Binding-site contacts:
Ligand atom N08 contacts residue SER234 of chain 1.B at 2.9 Å (h-bond).
Ligand atom C16 contacts residue SER234 of chain 1.B at 3.4 Å.
Ligand atom O05 contacts residue GLY102 of chain 1.B at 3.3 Å (h-bond).
Ligand atom N08 contacts residue PHE231 of chain 1.B at 3.6 Å (h-bond).
Ligand atom O04 contacts residue ASP230 of chain 1.B at 3.5 Å (salt-bridge).
Ligand atom N07 contacts residue ILE163 of chain 1.B at 3.8 Å.
Ligand atom C23 contacts residue ASP230 of chain 1.B at 3.4 Å.
Ligand atom O04 contacts residue LYS119 of chain 1.B at 3.6 Å.
Ligand atom C15 contacts residue LEU137 of chain 1.B at 3.7 Å (hydrophobic).
Ligand atom C11 contacts residue GLY232 of chain 1.B at 3.9 Å.
Ligand atom C16 contacts residue GLY232 of chain 1.B at 3.4 Å.
Ligand atom C22 contacts residue ASP230 of chain 1.B at 3.6 Å.
Ligand atom C11 contacts residue LEU237 of chain 1.B at 3.9 Å (hydrophobic).
Ligand atom C16 contacts residue VAL233 of chain 1.B at 3.4 Å (hydrophobic).
Ligand atom C20 contacts residue PHE231 of chain 1.B at 3.3 Å (hydrophobic).
Ligand atom C16 contacts residue ILE238 of chain 1.B at 3.7 Å (hydrophobic).
Ligand atom C22 contacts residue PHE231 of chain 1.B at 3.6 Å (hydrophobic).
Ligand atom C10 contacts residue LEU237 of chain 1.B at 3.6 Å (hydrophobic).
Ligand atom O05 contacts residue ASN100 of chain 1.B at 3.7 Å.
Ligand atom N08 contacts residue VAL233 of chain 1.B at 3.1 Å (h-bond).
Ligand atom C11 contacts residue PHE231 of chain 1.B at 3.7 Å (hydrophobic).
Ligand atom N08 contacts residue LEU237 of chain 1.B at 3.8 Å.
Ligand atom N06 contacts residue PHE231 of chain 1.B at 3.6 Å (h-bond).
Ligand atom F02 contacts residue ASP230 of chain 1.B at 3.3 Å.
Ligand atom I01 contacts residue ASP230 of chain 1.B at 3.9 Å.
Ligand atom C21 contacts residue ASP230 of chain 1.B at 3.3 Å.
Ligand atom N06 contacts residue LEU237 of chain 1.B at 3.4 Å.
Ligand atom O03 contacts residue AGS1 of chain 1.J at 3.6 Å.
Ligand atom I01 contacts residue PHE231 of chain 1.B at 3.6 Å.
Ligand atom F02 contacts residue LYS119 of chain 1.B at 3.1 Å.
Ligand atom C19 contacts residue ILE163 of chain 1.B at 3.5 Å (hydrophobic).
Ligand atom C15 contacts residue LEU237 of chain 1.B at 3.3 Å (hydrophobic).
Ligand atom C20 contacts residue ASP230 of chain 1.B at 3.8 Å.
Ligand atom F02 contacts residue ILE163 of chain 1.B at 3.2 Å.
Ligand atom C16 contacts residue PHE231 of chain 1.B at 3.7 Å (hydrophobic).
Ligand atom O05 contacts residue GLY101 of chain 1.B at 3.4 Å.
Ligand atom C17 contacts residue ILE163 of chain 1.B at 3.8 Å (hydrophobic).
Ligand atom C15 contacts residue PHE231 of chain 1.B at 3.5 Å (hydrophobic).
Ligand atom C19 contacts residue ASP230 of chain 1.B at 3.2 Å.
Ligand atom C24 contacts residue MET241 of chain 1.B at 3.6 Å (hydrophobic).

Sequence of chain 1.B:
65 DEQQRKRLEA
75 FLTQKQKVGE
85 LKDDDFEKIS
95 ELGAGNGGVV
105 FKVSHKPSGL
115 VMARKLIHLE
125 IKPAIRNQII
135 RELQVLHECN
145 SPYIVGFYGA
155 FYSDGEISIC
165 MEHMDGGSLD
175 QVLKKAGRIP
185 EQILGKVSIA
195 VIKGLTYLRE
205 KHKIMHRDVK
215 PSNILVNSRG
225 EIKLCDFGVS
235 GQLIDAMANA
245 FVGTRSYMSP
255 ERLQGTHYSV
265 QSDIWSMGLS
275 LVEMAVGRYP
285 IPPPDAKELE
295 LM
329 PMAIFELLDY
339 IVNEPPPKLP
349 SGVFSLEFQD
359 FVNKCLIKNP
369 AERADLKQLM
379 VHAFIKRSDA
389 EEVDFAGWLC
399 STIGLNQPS

A protein and the small-molecule ligand that binds it are described below.
Small molecule (SMILES): O=C(NOCCO)c1ccc2cncn2c1Nc1ccc(I)cc1F